This protein binds this small molecule.
Small molecule (SMILES): CC(=O)N[C@H]1[C@H](O[C@H]2[C@H](O)[C@@H](NC(C)=O)CO[C@@H]2CO[C@@H]2O[C@@H](C)[C@@H](O)[C@@H](O)[C@@H]2O)O[C@H](CO)[C@@H](O)[C@@H]1O

Sequence of chain 1.J:
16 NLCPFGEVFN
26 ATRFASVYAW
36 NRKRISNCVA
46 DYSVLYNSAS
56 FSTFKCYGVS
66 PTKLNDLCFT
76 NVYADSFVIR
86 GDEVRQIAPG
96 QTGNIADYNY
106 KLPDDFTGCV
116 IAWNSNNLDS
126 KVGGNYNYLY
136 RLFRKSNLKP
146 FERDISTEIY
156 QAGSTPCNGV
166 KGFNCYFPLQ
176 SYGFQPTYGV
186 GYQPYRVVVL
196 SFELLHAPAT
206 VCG

Binding-site contacts:
Ligand atom O7 contacts residue PHE20 of chain 1.J at 4.4 Å.
Ligand atom N2 contacts residue ASN25 of chain 1.J at 3.0 Å (h-bond).
Ligand atom C8 contacts residue PHE24 of chain 1.J at 4.1 Å (hydrophobic).
Ligand atom O7 contacts residue GLY21 of chain 1.J at 3.2 Å.
Ligand atom C8 contacts residue PHE20 of chain 1.J at 3.8 Å (hydrophobic).
Ligand atom C7 contacts residue ASN25 of chain 1.J at 3.5 Å.
Ligand atom C1 contacts residue ASN25 of chain 1.J at 1.4 Å.
Ligand atom O5 contacts residue ASN25 of chain 1.J at 2.3 Å (h-bond).
Ligand atom C4 contacts residue ASN25 of chain 1.J at 4.2 Å.
Ligand atom C2 contacts residue ASN25 of chain 1.J at 2.5 Å.
Ligand atom C8 contacts residue LEU50 of chain 1.J at 4.3 Å (hydrophobic).
Ligand atom C5 contacts residue ASN25 of chain 1.J at 3.6 Å.
Ligand atom O7 contacts residue ASN25 of chain 1.J at 3.5 Å (h-bond).
Ligand atom O3 contacts residue VAL49 of chain 1.J at 4.0 Å.
Ligand atom C8 contacts residue GLY21 of chain 1.J at 4.0 Å.
Ligand atom C7 contacts residue GLY21 of chain 1.J at 3.8 Å.
Ligand atom C3 contacts residue ASN25 of chain 1.J at 3.8 Å.